A small-molecule ligand and the protein it binds are described below.
Small molecule (SMILES): CC[C@H](C)[C@H](NC(=O)[C@H](C)N)C(=O)N[C@H](C(=O)N[C@@H](Cc1ccccc1)C(=O)NCC(=O)NCC(=O)N1CCC[C@H]1C=O)[C@@H](C)O

Sequence of chain 1.A:
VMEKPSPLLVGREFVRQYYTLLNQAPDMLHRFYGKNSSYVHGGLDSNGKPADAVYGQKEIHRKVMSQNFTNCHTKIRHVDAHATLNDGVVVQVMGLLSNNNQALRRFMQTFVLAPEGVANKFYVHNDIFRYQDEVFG

Binding-site contacts:
Ligand atom N contacts residue LYS148 of chain 1.A at 3.9 Å.
Ligand atom CA contacts residue PHE149 of chain 1.A at 3.1 Å (hydrophobic).
Ligand atom CD2 contacts residue GLN43 of chain 1.A at 3.5 Å.
Ligand atom N contacts residue ASN147 of chain 1.A at 3.0 Å (h-bond).
Ligand atom CE1 contacts residue PHE40 of chain 1.A at 3.8 Å (hydrophobic).
Ligand atom CE2 contacts residue PHE40 of chain 1.A at 3.6 Å (hydrophobic).
Ligand atom O contacts residue PHE149 of chain 1.A at 2.8 Å (h-bond).
Ligand atom N contacts residue ARG57 of chain 1.A at 2.9 Å (salt-bridge).
Ligand atom CB contacts residue PHE58 of chain 1.A at 3.7 Å (hydrophobic).
Ligand atom C contacts residue PHE149 of chain 1.A at 3.5 Å (hydrophobic).
Ligand atom CZ contacts residue VAL36 of chain 1.A at 3.8 Å (hydrophobic).
Ligand atom N contacts residue TYR150 of chain 1.A at 3.9 Å.
Ligand atom C contacts residue TYR150 of chain 1.A at 3.7 Å (hydrophobic).
Ligand atom CD1 contacts residue PHE149 of chain 1.A at 3.6 Å (hydrophobic).
Ligand atom C contacts residue ARG57 of chain 1.A at 3.8 Å.
Ligand atom CG2 contacts residue ASN147 of chain 1.A at 3.5 Å.
Ligand atom CA contacts residue ASN147 of chain 1.A at 3.2 Å.
Ligand atom O contacts residue LYS148 of chain 1.A at 3.5 Å.
Ligand atom CA contacts residue TYR59 of chain 1.A at 3.6 Å (hydrophobic).
Ligand atom O contacts residue ASN147 of chain 1.A at 3.4 Å (h-bond).
Ligand atom C contacts residue ASN147 of chain 1.A at 3.6 Å.
Ligand atom O contacts residue TYR150 of chain 1.A at 3.2 Å.
Ligand atom CD1 contacts residue VAL36 of chain 1.A at 3.9 Å (hydrophobic).
Ligand atom CD contacts residue TYR150 of chain 1.A at 3.6 Å (hydrophobic).
Ligand atom CA contacts residue ARG57 of chain 1.A at 3.6 Å.
Ligand atom N contacts residue PHE149 of chain 1.A at 3.0 Å (h-bond).
Ligand atom CA contacts residue TYR150 of chain 1.A at 3.5 Å (hydrophobic).
Ligand atom CB contacts residue ASN147 of chain 1.A at 3.9 Å.
Ligand atom CB contacts residue PHE149 of chain 1.A at 3.7 Å (hydrophobic).
Ligand atom OG1 contacts residue LYS148 of chain 1.A at 3.5 Å.
Ligand atom N contacts residue PHE58 of chain 1.A at 3.9 Å.
Ligand atom CD1 contacts residue PHE40 of chain 1.A at 3.8 Å (hydrophobic).
Ligand atom O contacts residue PHE149 of chain 1.A at 3.5 Å (h-bond).
Ligand atom CA contacts residue LYS148 of chain 1.A at 3.7 Å.
Ligand atom CG contacts residue PHE40 of chain 1.A at 3.8 Å (hydrophobic).
Ligand atom CA contacts residue GLU142 of chain 1.A at 3.9 Å.
Ligand atom O contacts residue LYS148 of chain 1.A at 3.0 Å.
Ligand atom C contacts residue LYS148 of chain 1.A at 3.9 Å.
Ligand atom O contacts residue GLU142 of chain 1.A at 3.6 Å.
Ligand atom CZ contacts residue PHE40 of chain 1.A at 3.6 Å (hydrophobic).